Binding-site contacts:
Ligand atom C8 contacts residue GLU87 of chain 1.B at 3.7 Å.
Ligand atom C7 contacts residue GLU87 of chain 1.B at 3.9 Å.
Ligand atom C3 contacts residue THR11 of chain 1.B at 3.8 Å.
Ligand atom C1 contacts residue GLN74 of chain 1.B at 4.1 Å.
Ligand atom C4 contacts residue ILE96 of chain 1.B at 4.4 Å (hydrophobic).
Ligand atom N contacts residue GLN74 of chain 1.B at 3.1 Å (h-bond).
Ligand atom C6 contacts residue TYR72 of chain 1.B at 3.5 Å (hydrophobic).
Ligand atom C7 contacts residue TYR72 of chain 1.B at 3.6 Å (hydrophobic).
Ligand atom C4 contacts residue TYR72 of chain 1.B at 3.8 Å (hydrophobic).
Ligand atom O contacts residue ILE96 of chain 1.B at 3.8 Å.
Ligand atom O contacts residue LYS92 of chain 1.B at 3.9 Å.
Ligand atom O1 contacts residue GLU87 of chain 1.B at 3.2 Å (salt-bridge).
Ligand atom C3 contacts residue TYR72 of chain 1.B at 3.7 Å (hydrophobic).
Ligand atom C7 contacts residue ILE96 of chain 1.B at 4.4 Å (hydrophobic).
Ligand atom C2 contacts residue LYS92 of chain 1.B at 4.1 Å.
Ligand atom C7 contacts residue PHE93 of chain 1.B at 4.4 Å (hydrophobic).
Ligand atom C5 contacts residue PRO9 of chain 1.B at 4.1 Å (hydrophobic).
Ligand atom C4 contacts residue THR11 of chain 1.B at 3.2 Å.
Ligand atom C5 contacts residue THR11 of chain 1.B at 4.0 Å.
Ligand atom O1 contacts residue PHE93 of chain 1.B at 3.4 Å.
Ligand atom C contacts residue THR11 of chain 1.B at 3.2 Å.
Ligand atom N contacts residue TYR72 of chain 1.B at 3.5 Å.
Ligand atom C5 contacts residue TYR72 of chain 1.B at 3.6 Å (hydrophobic).
Ligand atom N contacts residue THR11 of chain 1.B at 3.8 Å.
Ligand atom O1 contacts residue TYR72 of chain 1.B at 3.6 Å.
Ligand atom C contacts residue GLN74 of chain 1.B at 3.8 Å.
Ligand atom C8 contacts residue TYR72 of chain 1.B at 3.6 Å (hydrophobic).
Ligand atom C6 contacts residue PRO9 of chain 1.B at 3.7 Å (hydrophobic).
Ligand atom C1 contacts residue TYR72 of chain 1.B at 4.2 Å (hydrophobic).
Ligand atom C1 contacts residue THR11 of chain 1.B at 3.8 Å.
Ligand atom C5 contacts residue ILE96 of chain 1.B at 3.7 Å (hydrophobic).
Ligand atom C6 contacts residue ILE96 of chain 1.B at 3.7 Å (hydrophobic).
Ligand atom C6 contacts residue PHE93 of chain 1.B at 4.4 Å (hydrophobic).

A protein and the small-molecule ligand that binds it are described below.
Small molecule (SMILES): C[C@@](N)(CO)c1cccc(O)c1

Sequence of chain 1.B:
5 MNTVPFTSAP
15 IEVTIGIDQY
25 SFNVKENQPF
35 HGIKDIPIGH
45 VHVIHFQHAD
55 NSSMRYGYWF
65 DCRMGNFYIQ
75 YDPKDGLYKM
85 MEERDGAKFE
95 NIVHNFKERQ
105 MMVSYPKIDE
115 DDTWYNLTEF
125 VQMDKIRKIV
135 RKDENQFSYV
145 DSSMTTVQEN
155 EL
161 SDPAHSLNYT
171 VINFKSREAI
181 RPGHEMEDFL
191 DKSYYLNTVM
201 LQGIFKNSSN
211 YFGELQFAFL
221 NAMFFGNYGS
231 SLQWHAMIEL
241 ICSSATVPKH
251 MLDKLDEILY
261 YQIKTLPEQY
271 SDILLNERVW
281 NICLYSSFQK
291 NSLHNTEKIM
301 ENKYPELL